The protein below binds the small molecule below.
Small molecule (SMILES): CC(=O)N[C@@H]1[C@@H](O)[C@H](O)[C@@H](CO)O[C@H]1O

Binding-site contacts:
Ligand atom O4 contacts residue THR581 of chain 1.B at 4.3 Å.
Ligand atom C2 contacts residue ASN331 of chain 1.B at 2.4 Å.
Ligand atom O3 contacts residue THR581 of chain 1.B at 3.9 Å.
Ligand atom O7 contacts residue ARG328 of chain 1.B at 3.8 Å.
Ligand atom C7 contacts residue GLN580 of chain 1.B at 3.8 Å.
Ligand atom O5 contacts residue ASN331 of chain 1.B at 2.4 Å (h-bond).
Ligand atom C4 contacts residue THR581 of chain 1.B at 4.2 Å.
Ligand atom C7 contacts residue ASN331 of chain 1.B at 3.3 Å.
Ligand atom N2 contacts residue ASN331 of chain 1.B at 2.7 Å (h-bond).
Ligand atom C5 contacts residue GLN580 of chain 1.B at 3.8 Å.
Ligand atom C1 contacts residue ASN331 of chain 1.B at 1.4 Å.
Ligand atom C3 contacts residue GLN580 of chain 1.B at 4.1 Å.
Ligand atom O7 contacts residue GLN580 of chain 1.B at 3.6 Å.
Ligand atom C3 contacts residue ASN331 of chain 1.B at 3.8 Å.
Ligand atom C1 contacts residue GLN580 of chain 1.B at 4.5 Å.
Ligand atom O5 contacts residue GLN580 of chain 1.B at 3.8 Å.
Ligand atom C5 contacts residue ASN331 of chain 1.B at 3.8 Å.
Ligand atom C8 contacts residue GLN580 of chain 1.B at 3.7 Å.
Ligand atom C2 contacts residue GLN580 of chain 1.B at 4.0 Å.
Ligand atom O6 contacts residue GLN580 of chain 1.B at 2.5 Å (h-bond).
Ligand atom O4 contacts residue GLN580 of chain 1.B at 4.4 Å.
Ligand atom C8 contacts residue ASN331 of chain 1.B at 3.8 Å.
Ligand atom O3 contacts residue GLN580 of chain 1.B at 4.3 Å.
Ligand atom C4 contacts residue GLN580 of chain 1.B at 3.4 Å.
Ligand atom O6 contacts residue THR581 of chain 1.B at 4.3 Å.
Ligand atom C4 contacts residue ASN331 of chain 1.B at 4.3 Å.
Ligand atom C6 contacts residue GLN580 of chain 1.B at 3.7 Å.
Ligand atom O7 contacts residue ASN331 of chain 1.B at 4.0 Å.

Sequence of chain 1.B:
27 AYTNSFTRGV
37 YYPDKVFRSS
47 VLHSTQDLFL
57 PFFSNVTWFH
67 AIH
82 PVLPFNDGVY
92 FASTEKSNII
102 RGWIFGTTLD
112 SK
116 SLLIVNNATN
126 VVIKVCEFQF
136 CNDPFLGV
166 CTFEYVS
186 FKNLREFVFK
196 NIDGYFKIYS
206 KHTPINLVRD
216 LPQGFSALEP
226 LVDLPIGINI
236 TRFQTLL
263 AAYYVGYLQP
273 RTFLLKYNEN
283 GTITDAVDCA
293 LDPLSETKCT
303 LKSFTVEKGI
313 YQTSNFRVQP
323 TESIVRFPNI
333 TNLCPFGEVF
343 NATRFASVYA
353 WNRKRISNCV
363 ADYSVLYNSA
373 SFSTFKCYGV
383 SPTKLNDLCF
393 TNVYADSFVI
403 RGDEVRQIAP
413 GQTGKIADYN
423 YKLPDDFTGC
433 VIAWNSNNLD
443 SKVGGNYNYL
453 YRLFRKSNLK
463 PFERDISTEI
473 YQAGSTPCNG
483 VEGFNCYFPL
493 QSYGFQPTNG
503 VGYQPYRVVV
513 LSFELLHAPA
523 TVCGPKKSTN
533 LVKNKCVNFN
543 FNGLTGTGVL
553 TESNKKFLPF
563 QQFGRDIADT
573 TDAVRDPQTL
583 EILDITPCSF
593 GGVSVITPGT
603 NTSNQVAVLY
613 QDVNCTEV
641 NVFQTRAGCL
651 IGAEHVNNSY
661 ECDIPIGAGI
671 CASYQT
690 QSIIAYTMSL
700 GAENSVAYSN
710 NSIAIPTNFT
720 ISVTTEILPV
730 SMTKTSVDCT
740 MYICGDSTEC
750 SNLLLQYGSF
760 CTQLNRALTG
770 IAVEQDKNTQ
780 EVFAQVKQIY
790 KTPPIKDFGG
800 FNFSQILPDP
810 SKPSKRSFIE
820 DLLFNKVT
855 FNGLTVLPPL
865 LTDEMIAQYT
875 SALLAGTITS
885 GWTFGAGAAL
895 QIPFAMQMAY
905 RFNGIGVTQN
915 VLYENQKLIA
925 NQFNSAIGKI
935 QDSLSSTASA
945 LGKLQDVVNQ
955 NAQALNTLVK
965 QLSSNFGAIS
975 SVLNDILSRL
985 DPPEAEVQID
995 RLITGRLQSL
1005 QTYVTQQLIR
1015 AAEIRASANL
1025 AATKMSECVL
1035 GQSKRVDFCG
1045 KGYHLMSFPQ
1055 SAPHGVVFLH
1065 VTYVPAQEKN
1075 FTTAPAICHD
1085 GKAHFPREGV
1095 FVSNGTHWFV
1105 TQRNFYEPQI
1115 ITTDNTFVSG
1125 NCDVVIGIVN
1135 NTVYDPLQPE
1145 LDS